Binding-site contacts:
Ligand atom O3 contacts residue LYS276 of chain 1.A at 4.0 Å.
Ligand atom C8 contacts residue ASN303 of chain 1.A at 4.0 Å.
Ligand atom O3 contacts residue ASP271 of chain 1.A at 2.6 Å (salt-bridge).
Ligand atom C1 contacts residue TYR307 of chain 1.A at 4.1 Å (hydrophobic).
Ligand atom O7 contacts residue TYR307 of chain 1.A at 3.8 Å.
Ligand atom C4 contacts residue ASP271 of chain 1.A at 3.8 Å.
Ligand atom N2 contacts residue TRP278 of chain 1.A at 3.6 Å (h-bond).
Ligand atom O4 contacts residue LYS276 of chain 1.A at 4.0 Å.
Ligand atom C7 contacts residue ASN303 of chain 1.A at 3.8 Å.
Ligand atom C7 contacts residue TRP278 of chain 1.A at 3.6 Å (hydrophobic).
Ligand atom C8 contacts residue HIS283 of chain 1.A at 3.9 Å.
Ligand atom C4 contacts residue ASN303 of chain 1.A at 3.8 Å.
Ligand atom C1 contacts residue LYS276 of chain 1.A at 4.4 Å.
Ligand atom C3 contacts residue TRP278 of chain 1.A at 3.8 Å (hydrophobic).
Ligand atom C3 contacts residue LYS276 of chain 1.A at 3.7 Å.
Ligand atom C1 contacts residue ASN303 of chain 1.A at 4.0 Å.
Ligand atom C2 contacts residue TRP278 of chain 1.A at 4.2 Å (hydrophobic).
Ligand atom O7 contacts residue TRP278 of chain 1.A at 4.2 Å.
Ligand atom N2 contacts residue LYS276 of chain 1.A at 2.9 Å (salt-bridge).
Ligand atom O5 contacts residue TYR307 of chain 1.A at 3.6 Å.
Ligand atom C8 contacts residue TRP278 of chain 1.A at 3.6 Å (hydrophobic).
Ligand atom C7 contacts residue LYS276 of chain 1.A at 3.8 Å.
Ligand atom C2 contacts residue TYR307 of chain 1.A at 4.0 Å (hydrophobic).
Ligand atom O2 contacts residue TYR307 of chain 1.A at 4.2 Å.
Ligand atom C6 contacts residue ASN303 of chain 1.A at 4.4 Å.
Ligand atom C8 contacts residue GLY277 of chain 1.A at 3.6 Å.
Ligand atom O7 contacts residue GLY302 of chain 1.A at 3.4 Å.
Ligand atom C3 contacts residue ASN303 of chain 1.A at 3.7 Å.
Ligand atom C8 contacts residue LYS276 of chain 1.A at 3.8 Å.
Ligand atom O4 contacts residue ASP271 of chain 1.A at 2.8 Å (salt-bridge).
Ligand atom C2 contacts residue LYS276 of chain 1.A at 3.8 Å.
Ligand atom C5 contacts residue ASN303 of chain 1.A at 3.6 Å.
Ligand atom O3 contacts residue TRP278 of chain 1.A at 2.7 Å (h-bond).
Ligand atom C5 contacts residue TYR307 of chain 1.A at 4.3 Å (hydrophobic).
Ligand atom O7 contacts residue ASN303 of chain 1.A at 2.9 Å (h-bond).
Ligand atom C7 contacts residue GLY302 of chain 1.A at 4.2 Å.
Ligand atom O5 contacts residue ASN303 of chain 1.A at 4.2 Å.
Ligand atom C3 contacts residue ASP271 of chain 1.A at 3.6 Å.
Ligand atom C4 contacts residue TYR307 of chain 1.A at 4.1 Å (hydrophobic).
Ligand atom C8 contacts residue GLY302 of chain 1.A at 4.2 Å.

Sequence of chain 1.A:
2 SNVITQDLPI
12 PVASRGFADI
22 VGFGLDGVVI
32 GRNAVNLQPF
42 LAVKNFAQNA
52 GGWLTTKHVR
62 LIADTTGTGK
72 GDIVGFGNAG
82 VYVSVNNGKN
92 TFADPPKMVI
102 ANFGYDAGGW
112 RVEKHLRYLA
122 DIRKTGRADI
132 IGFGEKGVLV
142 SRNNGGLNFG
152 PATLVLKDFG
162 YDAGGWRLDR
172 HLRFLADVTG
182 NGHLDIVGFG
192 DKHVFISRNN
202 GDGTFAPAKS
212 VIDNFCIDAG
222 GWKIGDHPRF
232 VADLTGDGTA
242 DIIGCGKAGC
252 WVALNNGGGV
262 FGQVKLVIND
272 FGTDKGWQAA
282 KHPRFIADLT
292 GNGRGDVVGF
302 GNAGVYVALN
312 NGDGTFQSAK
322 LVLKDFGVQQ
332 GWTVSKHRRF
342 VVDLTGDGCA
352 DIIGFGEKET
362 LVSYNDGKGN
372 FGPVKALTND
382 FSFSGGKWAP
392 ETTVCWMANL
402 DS

This small molecule binds to this protein.
Small molecule (SMILES): CC(=O)N[C@H]1[C@H](O[C@@H]2[C@@H](O)[C@H](O)O[C@H](CO)[C@@H]2O)O[C@H](CO)[C@@H](O)[C@@H]1O